Binding-site contacts:
Ligand atom C6 contacts residue VAL70 of chain 1.B at 3.9 Å (hydrophobic).
Ligand atom C3 contacts residue ASN47 of chain 1.B at 3.7 Å.
Ligand atom O7 contacts residue GLU71 of chain 1.B at 3.5 Å (salt-bridge).
Ligand atom O5 contacts residue GLU71 of chain 1.B at 3.4 Å.
Ligand atom C5 contacts residue VAL70 of chain 1.B at 4.1 Å (hydrophobic).
Ligand atom C8 contacts residue ILE26 of chain 1.B at 3.5 Å (hydrophobic).
Ligand atom C8 contacts residue LYS108 of chain 1.B at 3.7 Å.
Ligand atom C8 contacts residue GLN129 of chain 1.B at 3.8 Å.
Ligand atom C4 contacts residue GLU71 of chain 1.B at 4.2 Å.
Ligand atom C5 contacts residue GLU71 of chain 1.B at 4.3 Å.
Ligand atom C1 contacts residue ASN47 of chain 1.B at 1.4 Å.
Ligand atom O6 contacts residue GLU71 of chain 1.B at 3.0 Å (salt-bridge).
Ligand atom C2 contacts residue ASN47 of chain 1.B at 2.4 Å.
Ligand atom C1 contacts residue HIS24 of chain 1.B at 4.3 Å.
Ligand atom O6 contacts residue VAL70 of chain 1.B at 4.2 Å.
Ligand atom C2 contacts residue GLU71 of chain 1.B at 4.0 Å.
Ligand atom C3 contacts residue HIS24 of chain 1.B at 4.4 Å.
Ligand atom C6 contacts residue SER109 of chain 1.B at 4.0 Å.
Ligand atom N2 contacts residue ASN47 of chain 1.B at 2.9 Å (h-bond).
Ligand atom C7 contacts residue ASN47 of chain 1.B at 3.0 Å.
Ligand atom O5 contacts residue VAL70 of chain 1.B at 3.8 Å.
Ligand atom C4 contacts residue ASN47 of chain 1.B at 4.2 Å.
Ligand atom C8 contacts residue ASN47 of chain 1.B at 4.4 Å.
Ligand atom O7 contacts residue ASN47 of chain 1.B at 2.7 Å (h-bond).
Ligand atom C7 contacts residue ILE26 of chain 1.B at 4.2 Å (hydrophobic).
Ligand atom C6 contacts residue GLU71 of chain 1.B at 4.1 Å.
Ligand atom O5 contacts residue ASN47 of chain 1.B at 2.3 Å (h-bond).
Ligand atom C1 contacts residue GLU71 of chain 1.B at 4.1 Å.
Ligand atom C5 contacts residue ASN47 of chain 1.B at 3.6 Å.
Ligand atom O6 contacts residue SER109 of chain 1.B at 2.9 Å (h-bond).

A small-molecule ligand and the protein it binds are described below.
Small molecule (SMILES): CC(=O)N[C@H]1[C@H](O[C@H]2[C@H](O)[C@@H](NC(C)=O)CO[C@@H]2CO)O[C@H](CO)[C@@H](O)[C@@H]1O

Sequence of chain 1.B:
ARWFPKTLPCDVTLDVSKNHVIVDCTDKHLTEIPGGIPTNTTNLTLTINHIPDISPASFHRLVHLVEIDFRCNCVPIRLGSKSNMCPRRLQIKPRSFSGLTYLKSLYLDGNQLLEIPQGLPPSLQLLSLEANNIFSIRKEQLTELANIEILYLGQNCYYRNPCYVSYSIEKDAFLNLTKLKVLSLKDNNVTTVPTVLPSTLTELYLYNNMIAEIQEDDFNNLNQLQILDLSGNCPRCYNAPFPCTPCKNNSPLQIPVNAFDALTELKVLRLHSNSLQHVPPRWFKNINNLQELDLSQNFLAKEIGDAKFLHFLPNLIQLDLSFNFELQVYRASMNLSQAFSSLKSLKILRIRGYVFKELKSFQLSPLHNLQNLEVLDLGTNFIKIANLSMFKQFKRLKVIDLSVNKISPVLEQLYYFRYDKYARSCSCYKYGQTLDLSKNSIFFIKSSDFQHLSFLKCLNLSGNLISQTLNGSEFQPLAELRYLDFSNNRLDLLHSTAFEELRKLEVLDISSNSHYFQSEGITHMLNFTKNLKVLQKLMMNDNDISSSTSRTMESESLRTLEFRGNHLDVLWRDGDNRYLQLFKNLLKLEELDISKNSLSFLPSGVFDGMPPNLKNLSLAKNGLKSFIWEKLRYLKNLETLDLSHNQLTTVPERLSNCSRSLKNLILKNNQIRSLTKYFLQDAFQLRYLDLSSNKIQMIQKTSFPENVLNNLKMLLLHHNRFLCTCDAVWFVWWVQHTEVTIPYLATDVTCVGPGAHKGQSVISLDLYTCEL